The protein below binds the small molecule below.
Small molecule (SMILES): CNc1nc(N)[nH]c(=O)c1[N+](=O)[O-]

Sequence of chain 2.A:
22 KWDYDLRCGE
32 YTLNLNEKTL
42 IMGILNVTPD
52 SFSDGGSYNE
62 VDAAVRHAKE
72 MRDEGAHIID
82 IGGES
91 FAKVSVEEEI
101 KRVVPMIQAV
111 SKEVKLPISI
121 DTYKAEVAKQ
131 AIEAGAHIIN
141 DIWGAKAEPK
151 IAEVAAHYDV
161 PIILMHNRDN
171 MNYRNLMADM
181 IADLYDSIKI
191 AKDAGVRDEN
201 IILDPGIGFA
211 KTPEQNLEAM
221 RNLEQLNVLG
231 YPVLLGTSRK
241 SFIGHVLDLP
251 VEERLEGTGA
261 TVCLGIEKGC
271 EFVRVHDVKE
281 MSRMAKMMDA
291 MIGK

Binding-site contacts:
Ligand atom O3 contacts residue SO41 of chain 2.C at 3.5 Å (h-bond).
Ligand atom O1 contacts residue LYS240 of chain 2.A at 2.6 Å (salt-bridge).
Ligand atom C3 contacts residue ASP204 of chain 2.A at 3.9 Å.
Ligand atom N1 contacts residue ASN140 of chain 2.A at 3.2 Å (h-bond).
Ligand atom N2 contacts residue ILE142 of chain 2.A at 3.7 Å.
Ligand atom N4 contacts residue MET165 of chain 2.A at 3.4 Å (h-bond).
Ligand atom C2 contacts residue PHE209 of chain 2.A at 3.8 Å (hydrophobic).
Ligand atom N3 contacts residue LYS240 of chain 2.A at 3.5 Å (salt-bridge).
Ligand atom C5 contacts residue ARG274 of chain 2.A at 3.5 Å.
Ligand atom C3 contacts residue LYS240 of chain 2.A at 3.7 Å.
Ligand atom C2 contacts residue LYS240 of chain 2.A at 4.0 Å.
Ligand atom N3 contacts residue ARG274 of chain 2.A at 3.2 Å (salt-bridge).
Ligand atom O2 contacts residue LYS240 of chain 2.A at 2.4 Å (salt-bridge).
Ligand atom O3 contacts residue ARG274 of chain 2.A at 3.2 Å (salt-bridge).
Ligand atom N5 contacts residue ASN140 of chain 2.A at 2.8 Å (h-bond).
Ligand atom N5 contacts residue ASP204 of chain 2.A at 2.8 Å (salt-bridge).
Ligand atom N3 contacts residue PHE209 of chain 2.A at 3.5 Å.
Ligand atom N1 contacts residue ARG274 of chain 2.A at 3.7 Å.
Ligand atom C2 contacts residue ARG274 of chain 2.A at 3.5 Å.
Ligand atom C1 contacts residue ARG274 of chain 2.A at 3.5 Å.
Ligand atom C5 contacts residue ILE142 of chain 2.A at 3.6 Å (hydrophobic).
Ligand atom C4 contacts residue MET165 of chain 2.A at 3.7 Å (hydrophobic).
Ligand atom N4 contacts residue ASP204 of chain 2.A at 2.7 Å (salt-bridge).
Ligand atom N2 contacts residue ARG274 of chain 2.A at 3.3 Å.
Ligand atom O3 contacts residue PHE209 of chain 2.A at 3.7 Å.
Ligand atom N5 contacts residue ILE163 of chain 2.A at 3.8 Å.
Ligand atom O2 contacts residue PHE209 of chain 2.A at 3.4 Å.
Ligand atom C4 contacts residue ASN140 of chain 2.A at 3.7 Å.
Ligand atom C5 contacts residue ASP121 of chain 2.A at 3.3 Å.
Ligand atom N5 contacts residue LEU234 of chain 2.A at 3.8 Å.
Ligand atom C1 contacts residue ILE142 of chain 2.A at 3.9 Å (hydrophobic).
Ligand atom N1 contacts residue ILE142 of chain 2.A at 3.9 Å.
Ligand atom C5 contacts residue ASN140 of chain 2.A at 3.3 Å.
Ligand atom C4 contacts residue ASP204 of chain 2.A at 3.1 Å.
Ligand atom O1 contacts residue GLY236 of chain 2.A at 3.2 Å (h-bond).
Ligand atom O1 contacts residue PHE209 of chain 2.A at 4.0 Å.
Ligand atom C4 contacts residue ARG274 of chain 2.A at 3.9 Å.
Ligand atom C5 contacts residue ASP81 of chain 2.A at 4.0 Å.
Ligand atom O2 contacts residue ARG274 of chain 2.A at 3.8 Å.
Ligand atom C3 contacts residue MET165 of chain 2.A at 3.6 Å (hydrophobic).